The protein below binds the small molecule below.
Small molecule (SMILES): CC(=O)N[C@@H]1[C@@H](O)[C@H](O)[C@@H](CO)O[C@H]1O

Binding-site contacts:
Ligand atom O5 contacts residue ASN221 of chain 1.A at 2.4 Å (h-bond).
Ligand atom C4 contacts residue ASN221 of chain 1.A at 4.2 Å.
Ligand atom C6 contacts residue ASN221 of chain 1.A at 4.3 Å.
Ligand atom C5 contacts residue ASN221 of chain 1.A at 3.7 Å.
Ligand atom C7 contacts residue ILE220 of chain 1.A at 4.2 Å (hydrophobic).
Ligand atom C2 contacts residue ASN221 of chain 1.A at 2.5 Å.
Ligand atom C8 contacts residue ASN221 of chain 1.A at 3.6 Å.
Ligand atom C3 contacts residue ASN221 of chain 1.A at 3.8 Å.
Ligand atom C1 contacts residue ASN221 of chain 1.A at 1.4 Å.
Ligand atom O7 contacts residue ASN221 of chain 1.A at 4.3 Å.
Ligand atom O7 contacts residue ILE220 of chain 1.A at 3.6 Å.
Ligand atom C7 contacts residue ASN221 of chain 1.A at 3.5 Å.
Ligand atom N2 contacts residue ASN221 of chain 1.A at 2.9 Å (h-bond).

Sequence of chain 1.A:
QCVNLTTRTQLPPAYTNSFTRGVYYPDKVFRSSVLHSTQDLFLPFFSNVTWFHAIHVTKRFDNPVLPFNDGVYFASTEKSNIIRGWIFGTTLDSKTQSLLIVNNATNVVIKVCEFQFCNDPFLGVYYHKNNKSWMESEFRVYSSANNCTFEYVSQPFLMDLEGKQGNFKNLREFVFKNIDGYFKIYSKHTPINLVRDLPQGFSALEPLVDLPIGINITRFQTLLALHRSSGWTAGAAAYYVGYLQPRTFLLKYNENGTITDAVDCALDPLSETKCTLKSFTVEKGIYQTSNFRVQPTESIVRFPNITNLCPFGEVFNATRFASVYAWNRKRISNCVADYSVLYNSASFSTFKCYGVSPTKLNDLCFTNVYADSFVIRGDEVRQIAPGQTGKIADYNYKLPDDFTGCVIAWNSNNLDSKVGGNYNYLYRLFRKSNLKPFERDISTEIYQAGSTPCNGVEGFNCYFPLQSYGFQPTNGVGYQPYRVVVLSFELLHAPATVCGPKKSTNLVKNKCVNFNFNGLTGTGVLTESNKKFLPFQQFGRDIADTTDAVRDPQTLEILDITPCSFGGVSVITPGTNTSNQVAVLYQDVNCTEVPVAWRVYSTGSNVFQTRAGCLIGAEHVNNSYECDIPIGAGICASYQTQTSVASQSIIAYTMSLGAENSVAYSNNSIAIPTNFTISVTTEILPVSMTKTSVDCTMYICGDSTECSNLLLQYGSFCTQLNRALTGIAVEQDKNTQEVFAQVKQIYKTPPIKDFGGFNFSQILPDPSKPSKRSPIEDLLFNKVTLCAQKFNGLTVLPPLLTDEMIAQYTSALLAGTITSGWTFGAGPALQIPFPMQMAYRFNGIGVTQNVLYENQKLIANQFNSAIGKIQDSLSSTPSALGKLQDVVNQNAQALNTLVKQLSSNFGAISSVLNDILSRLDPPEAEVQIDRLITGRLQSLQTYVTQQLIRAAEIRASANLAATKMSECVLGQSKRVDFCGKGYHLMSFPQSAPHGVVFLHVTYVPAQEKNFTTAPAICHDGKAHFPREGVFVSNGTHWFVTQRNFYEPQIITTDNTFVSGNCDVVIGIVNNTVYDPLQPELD